Binding-site contacts:
Ligand atom N10 contacts residue LEU237 of chain 2.B at 3.5 Å.
Ligand atom C28 contacts residue TYR255 of chain 2.B at 3.5 Å (hydrophobic).
Ligand atom C27 contacts residue TYR255 of chain 2.B at 3.4 Å (hydrophobic).
Ligand atom N13 contacts residue PHE291 of chain 2.B at 3.4 Å.
Ligand atom C25 contacts residue GLU283 of chain 2.B at 3.7 Å.
Ligand atom N18 contacts residue MET275 of chain 2.B at 3.7 Å.
Ligand atom O01 contacts residue THR247 of chain 2.B at 2.6 Å (h-bond).
Ligand atom N29 contacts residue MET275 of chain 2.B at 3.5 Å.
Ligand atom C19 contacts residue MET275 of chain 2.B at 3.6 Å (hydrophobic).
Ligand atom N06 contacts residue ILE254 of chain 2.B at 3.8 Å.
Ligand atom C16 contacts residue PHE258 of chain 2.B at 3.7 Å (hydrophobic).
Ligand atom C20 contacts residue GLY287 of chain 2.B at 3.8 Å.
Ligand atom C09 contacts residue ILE254 of chain 2.B at 3.7 Å (hydrophobic).
Ligand atom C23 contacts residue MET275 of chain 2.B at 3.7 Å (hydrophobic).
Ligand atom C20 contacts residue MET275 of chain 2.B at 3.6 Å (hydrophobic).
Ligand atom C21 contacts residue GLY287 of chain 2.B at 3.6 Å.
Ligand atom N29 contacts residue TYR255 of chain 2.B at 2.7 Å (h-bond).
Ligand atom C20 contacts residue TYR255 of chain 2.B at 3.7 Å (hydrophobic).
Ligand atom C27 contacts residue VAL284 of chain 2.B at 3.7 Å (hydrophobic).
Ligand atom C07 contacts residue TYR86 of chain 2.B at 3.6 Å (hydrophobic).
Ligand atom C26 contacts residue GLU283 of chain 2.B at 3.5 Å.
Ligand atom C25 contacts residue MET275 of chain 2.B at 3.8 Å (hydrophobic).
Ligand atom C16 contacts residue MET275 of chain 2.B at 3.7 Å (hydrophobic).
Ligand atom C28 contacts residue MET275 of chain 2.B at 3.7 Å (hydrophobic).
Ligand atom C08 contacts residue SER239 of chain 2.B at 3.7 Å.
Ligand atom O01 contacts residue ALA251 of chain 2.B at 3.5 Å.
Ligand atom C12 contacts residue PHE291 of chain 2.B at 3.7 Å (hydrophobic).
Ligand atom C17 contacts residue TYR255 of chain 2.B at 3.3 Å (hydrophobic).
Ligand atom C02 contacts residue THR247 of chain 2.B at 3.7 Å.
Ligand atom C28 contacts residue GLY287 of chain 2.B at 3.7 Å.
Ligand atom C19 contacts residue PHE291 of chain 2.B at 3.4 Å (hydrophobic).
Ligand atom C26 contacts residue VAL284 of chain 2.B at 3.8 Å (hydrophobic).
Ligand atom C02 contacts residue SER239 of chain 2.B at 3.8 Å.
Ligand atom C21 contacts residue MET275 of chain 2.B at 3.6 Å (hydrophobic).
Ligand atom C17 contacts residue GLN288 of chain 2.B at 3.4 Å.
Ligand atom C25 contacts residue PRO274 of chain 2.B at 3.8 Å (hydrophobic).
Ligand atom C23 contacts residue GLY287 of chain 2.B at 3.5 Å.
Ligand atom C11 contacts residue LEU237 of chain 2.B at 3.5 Å (hydrophobic).
Ligand atom C14 contacts residue PHE291 of chain 2.B at 3.6 Å (hydrophobic).
Ligand atom C07 contacts residue ILE254 of chain 2.B at 3.6 Å (hydrophobic).

The small molecule below binds the protein below.
Small molecule (SMILES): OCC1CCN(c2nccnc2OC2CN(c3ccc4ccccc4n3)C2)CC1

Sequence of chain 2.B:
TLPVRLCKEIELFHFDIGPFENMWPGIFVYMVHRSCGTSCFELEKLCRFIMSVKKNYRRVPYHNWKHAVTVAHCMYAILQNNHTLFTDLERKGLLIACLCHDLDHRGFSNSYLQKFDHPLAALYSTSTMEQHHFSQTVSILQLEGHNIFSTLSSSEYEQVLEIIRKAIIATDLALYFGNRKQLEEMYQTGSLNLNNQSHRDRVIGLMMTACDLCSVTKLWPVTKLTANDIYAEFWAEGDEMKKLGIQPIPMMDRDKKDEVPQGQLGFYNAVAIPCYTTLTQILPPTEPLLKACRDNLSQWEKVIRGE